Binding-site contacts:
Ligand atom CG contacts residue TRP89 of chain 1.C at 3.6 Å (hydrophobic).
Ligand atom CZ contacts residue ASP49 of chain 1.C at 3.7 Å.
Ligand atom O contacts residue ARG114 of chain 1.C at 2.8 Å (salt-bridge).
Ligand atom NH2 contacts residue ASP49 of chain 1.C at 3.2 Å (salt-bridge).
Ligand atom O contacts residue THR156 of chain 1.C at 3.1 Å.
Ligand atom NH2 contacts residue GLU56 of chain 1.C at 3.1 Å (salt-bridge).
Ligand atom O contacts residue TRP89 of chain 1.C at 3.6 Å.
Ligand atom CD contacts residue PHE52 of chain 1.C at 3.5 Å (hydrophobic).
Ligand atom CD contacts residue TRP89 of chain 1.C at 3.6 Å (hydrophobic).
Ligand atom CA contacts residue THR157 of chain 1.C at 3.3 Å.
Ligand atom C contacts residue THR157 of chain 1.C at 3.5 Å.
Ligand atom CA contacts residue THR109 of chain 1.C at 3.8 Å.
Ligand atom CZ contacts residue TRP89 of chain 1.C at 3.7 Å (hydrophobic).
Ligand atom CD contacts residue GLN153 of chain 1.C at 3.5 Å.
Ligand atom C contacts residue ARG114 of chain 1.C at 3.5 Å.
Ligand atom CZ contacts residue SER106 of chain 1.C at 3.3 Å.
Ligand atom CZ contacts residue PHE52 of chain 1.C at 3.3 Å (hydrophobic).
Ligand atom NH1 contacts residue ASP49 of chain 1.C at 2.7 Å (salt-bridge).
Ligand atom NH1 contacts residue TRP89 of chain 1.C at 3.8 Å.
Ligand atom OXT contacts residue ARG114 of chain 1.C at 2.7 Å (salt-bridge).
Ligand atom CA contacts residue ASP196 of chain 1.C at 3.5 Å.
Ligand atom CB contacts residue ASP196 of chain 1.C at 3.4 Å.
Ligand atom CG contacts residue PHE52 of chain 1.C at 3.5 Å (hydrophobic).
Ligand atom NH2 contacts residue SER106 of chain 1.C at 2.9 Å (h-bond).
Ligand atom NE contacts residue PHE52 of chain 1.C at 3.4 Å.
Ligand atom NE contacts residue SER106 of chain 1.C at 2.8 Å (h-bond).
Ligand atom OXT contacts residue GLY107 of chain 1.C at 3.7 Å.
Ligand atom O contacts residue THR157 of chain 1.C at 3.0 Å (h-bond).
Ligand atom NE contacts residue TRP89 of chain 1.C at 3.4 Å.
Ligand atom CB contacts residue PHE52 of chain 1.C at 3.8 Å (hydrophobic).
Ligand atom NH2 contacts residue PHE52 of chain 1.C at 3.3 Å.
Ligand atom CG contacts residue GLY107 of chain 1.C at 3.1 Å.
Ligand atom OXT contacts residue THR109 of chain 1.C at 2.8 Å (h-bond).
Ligand atom N contacts residue ASP196 of chain 1.C at 2.7 Å (salt-bridge).
Ligand atom N contacts residue TYR226 of chain 1.C at 3.8 Å.
Ligand atom OXT contacts residue ILE108 of chain 1.C at 3.6 Å.
Ligand atom NH1 contacts residue GLN153 of chain 1.C at 3.0 Å (h-bond).
Ligand atom N contacts residue THR109 of chain 1.C at 2.9 Å (h-bond).
Ligand atom NH1 contacts residue PHE52 of chain 1.C at 3.7 Å.
Ligand atom N contacts residue GLY107 of chain 1.C at 2.9 Å (h-bond).

The protein below binds the small molecule below.
Small molecule (SMILES): NC(=[NH2+])NCCC[C@H](N)C(=O)O

Sequence of chain 1.C:
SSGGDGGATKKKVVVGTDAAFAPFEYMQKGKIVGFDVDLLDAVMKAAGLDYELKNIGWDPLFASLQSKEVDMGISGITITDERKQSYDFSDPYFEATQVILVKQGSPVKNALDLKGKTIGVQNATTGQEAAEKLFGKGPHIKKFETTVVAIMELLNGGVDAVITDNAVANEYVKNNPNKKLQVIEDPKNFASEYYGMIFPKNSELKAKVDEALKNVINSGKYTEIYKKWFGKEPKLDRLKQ